Binding-site contacts:
Ligand atom C2 contacts residue ASN1132 of chain 1.B at 2.4 Å.
Ligand atom O5 contacts residue ASN1132 of chain 1.B at 2.4 Å (h-bond).
Ligand atom C3 contacts residue ASN1132 of chain 1.B at 3.8 Å.
Ligand atom C4 contacts residue ASN1132 of chain 1.B at 4.2 Å.
Ligand atom N2 contacts residue ASN1132 of chain 1.B at 2.7 Å (h-bond).
Ligand atom C5 contacts residue ASN1132 of chain 1.B at 3.6 Å.
Ligand atom C8 contacts residue ASN1132 of chain 1.B at 3.9 Å.
Ligand atom C7 contacts residue ASN1132 of chain 1.B at 3.6 Å.
Ligand atom O7 contacts residue ASN1132 of chain 1.B at 4.5 Å.
Ligand atom C1 contacts residue ASN1132 of chain 1.B at 1.4 Å.

Sequence of chain 1.B:
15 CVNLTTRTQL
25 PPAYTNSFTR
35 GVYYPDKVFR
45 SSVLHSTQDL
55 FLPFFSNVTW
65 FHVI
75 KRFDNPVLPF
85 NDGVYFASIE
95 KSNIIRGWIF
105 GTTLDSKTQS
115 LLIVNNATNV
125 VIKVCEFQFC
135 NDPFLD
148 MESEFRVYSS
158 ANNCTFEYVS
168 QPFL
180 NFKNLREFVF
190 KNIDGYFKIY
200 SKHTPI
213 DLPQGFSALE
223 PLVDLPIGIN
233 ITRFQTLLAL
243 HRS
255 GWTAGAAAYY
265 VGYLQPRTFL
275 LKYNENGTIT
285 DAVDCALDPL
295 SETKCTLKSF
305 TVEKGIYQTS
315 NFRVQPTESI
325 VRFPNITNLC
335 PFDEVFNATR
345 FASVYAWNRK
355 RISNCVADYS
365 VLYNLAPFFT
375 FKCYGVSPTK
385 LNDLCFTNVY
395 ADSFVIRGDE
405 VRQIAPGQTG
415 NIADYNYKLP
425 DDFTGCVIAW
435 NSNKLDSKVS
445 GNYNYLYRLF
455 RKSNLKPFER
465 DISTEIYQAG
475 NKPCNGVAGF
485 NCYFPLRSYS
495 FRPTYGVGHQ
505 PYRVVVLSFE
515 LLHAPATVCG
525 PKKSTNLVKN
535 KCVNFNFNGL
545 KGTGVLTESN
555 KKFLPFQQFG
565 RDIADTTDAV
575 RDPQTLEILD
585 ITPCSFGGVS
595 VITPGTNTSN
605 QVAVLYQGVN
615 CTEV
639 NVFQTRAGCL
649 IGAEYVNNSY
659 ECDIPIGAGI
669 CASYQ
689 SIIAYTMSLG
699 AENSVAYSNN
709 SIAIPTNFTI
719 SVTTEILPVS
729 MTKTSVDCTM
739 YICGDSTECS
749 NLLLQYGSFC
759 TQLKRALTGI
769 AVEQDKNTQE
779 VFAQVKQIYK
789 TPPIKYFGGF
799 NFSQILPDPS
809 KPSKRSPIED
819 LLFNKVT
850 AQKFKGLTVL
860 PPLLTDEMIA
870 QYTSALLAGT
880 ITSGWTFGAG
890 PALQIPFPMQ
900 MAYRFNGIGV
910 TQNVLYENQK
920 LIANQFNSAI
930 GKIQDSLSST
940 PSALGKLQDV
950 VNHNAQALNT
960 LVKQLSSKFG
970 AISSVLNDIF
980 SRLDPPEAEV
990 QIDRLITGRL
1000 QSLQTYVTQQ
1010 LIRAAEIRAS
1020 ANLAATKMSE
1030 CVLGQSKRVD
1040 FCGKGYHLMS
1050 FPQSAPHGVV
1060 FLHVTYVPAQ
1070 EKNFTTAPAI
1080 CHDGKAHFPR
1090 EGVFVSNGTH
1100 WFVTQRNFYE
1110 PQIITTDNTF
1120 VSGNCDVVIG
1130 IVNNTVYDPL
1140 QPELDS

The protein below binds the small molecule below.
Small molecule (SMILES): CC(=O)N[C@H]1[C@H](O[C@H]2[C@H](O)[C@@H](NC(C)=O)CO[C@@H]2CO)O[C@H](CO)[C@@H](O)[C@@H]1O